Binding-site contacts:
Ligand atom C4 contacts residue ASN801 of chain 1.A at 4.2 Å.
Ligand atom O6 contacts residue GLN804 of chain 1.A at 3.3 Å (h-bond).
Ligand atom N2 contacts residue ASN801 of chain 1.A at 3.0 Å (h-bond).
Ligand atom C6 contacts residue GLN804 of chain 1.A at 3.6 Å.
Ligand atom O5 contacts residue SER803 of chain 1.A at 3.1 Å (h-bond).
Ligand atom C1 contacts residue SER803 of chain 1.A at 3.4 Å.
Ligand atom C3 contacts residue ASN801 of chain 1.A at 3.8 Å.
Ligand atom C7 contacts residue ASN801 of chain 1.A at 3.6 Å.
Ligand atom C2 contacts residue ASN801 of chain 1.A at 2.4 Å.
Ligand atom O6 contacts residue SER803 of chain 1.A at 3.7 Å.
Ligand atom O5 contacts residue ASN801 of chain 1.A at 2.3 Å (h-bond).
Ligand atom C8 contacts residue GLN804 of chain 1.A at 4.0 Å.
Ligand atom O6 contacts residue ASN801 of chain 1.A at 4.4 Å.
Ligand atom C5 contacts residue ASN801 of chain 1.A at 3.6 Å.
Ligand atom O7 contacts residue ASN801 of chain 1.A at 3.8 Å.
Ligand atom C5 contacts residue SER803 of chain 1.A at 3.3 Å.
Ligand atom C1 contacts residue ASN801 of chain 1.A at 1.4 Å.
Ligand atom C6 contacts residue SER803 of chain 1.A at 3.8 Å.

Sequence of chain 1.A:
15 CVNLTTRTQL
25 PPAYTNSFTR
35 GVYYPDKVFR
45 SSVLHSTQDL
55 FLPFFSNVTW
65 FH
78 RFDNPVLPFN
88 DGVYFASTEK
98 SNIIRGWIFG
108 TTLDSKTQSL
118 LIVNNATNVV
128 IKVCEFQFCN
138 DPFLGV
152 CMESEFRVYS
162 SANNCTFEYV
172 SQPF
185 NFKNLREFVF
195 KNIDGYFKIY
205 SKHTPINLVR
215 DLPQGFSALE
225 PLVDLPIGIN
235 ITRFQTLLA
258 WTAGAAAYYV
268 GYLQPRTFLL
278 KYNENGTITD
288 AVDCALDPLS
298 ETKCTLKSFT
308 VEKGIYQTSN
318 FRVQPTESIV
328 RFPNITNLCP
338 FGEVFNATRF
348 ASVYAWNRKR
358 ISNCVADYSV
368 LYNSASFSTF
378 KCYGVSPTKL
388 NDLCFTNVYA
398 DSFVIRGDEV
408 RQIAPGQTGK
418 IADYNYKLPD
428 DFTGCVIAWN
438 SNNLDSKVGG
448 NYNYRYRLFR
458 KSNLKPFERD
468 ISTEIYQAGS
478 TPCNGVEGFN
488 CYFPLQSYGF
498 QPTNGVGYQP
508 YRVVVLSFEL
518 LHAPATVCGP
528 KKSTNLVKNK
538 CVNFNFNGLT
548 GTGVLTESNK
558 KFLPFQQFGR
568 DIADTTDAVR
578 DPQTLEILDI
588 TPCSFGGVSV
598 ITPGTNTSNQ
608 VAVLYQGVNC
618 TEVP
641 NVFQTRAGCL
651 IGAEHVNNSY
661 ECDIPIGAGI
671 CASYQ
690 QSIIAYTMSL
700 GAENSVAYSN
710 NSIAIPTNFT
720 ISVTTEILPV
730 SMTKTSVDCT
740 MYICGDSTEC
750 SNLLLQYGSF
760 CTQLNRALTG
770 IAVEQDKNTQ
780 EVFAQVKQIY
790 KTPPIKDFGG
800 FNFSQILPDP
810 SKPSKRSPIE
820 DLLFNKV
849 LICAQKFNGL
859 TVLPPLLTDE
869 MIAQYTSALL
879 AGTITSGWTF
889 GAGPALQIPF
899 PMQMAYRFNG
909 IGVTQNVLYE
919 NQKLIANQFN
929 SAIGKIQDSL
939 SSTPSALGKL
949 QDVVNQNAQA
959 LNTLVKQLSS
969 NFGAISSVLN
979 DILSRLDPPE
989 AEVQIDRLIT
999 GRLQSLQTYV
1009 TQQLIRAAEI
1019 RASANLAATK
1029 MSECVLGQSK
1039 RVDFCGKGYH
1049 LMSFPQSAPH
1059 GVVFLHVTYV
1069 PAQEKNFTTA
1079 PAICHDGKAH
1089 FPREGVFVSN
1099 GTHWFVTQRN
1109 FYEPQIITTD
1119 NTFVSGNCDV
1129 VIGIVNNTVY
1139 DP

The small molecule below binds the protein below.
Small molecule (SMILES): CC(=O)N[C@H]1[C@H](O[C@H]2[C@H](O)[C@@H](NC(C)=O)CO[C@@H]2CO)O[C@H](CO)[C@@H](O)[C@@H]1O